Binding-site contacts:
Ligand atom N2 contacts residue ASN31 of chain 1.A at 2.9 Å (h-bond).
Ligand atom C2 contacts residue ASN31 of chain 1.A at 2.5 Å.
Ligand atom C1 contacts residue ASN31 of chain 1.A at 1.4 Å.
Ligand atom O5 contacts residue ASN31 of chain 1.A at 2.3 Å (h-bond).
Ligand atom O6 contacts residue ASN31 of chain 1.A at 4.4 Å.
Ligand atom O7 contacts residue ASN31 of chain 1.A at 3.7 Å.
Ligand atom C4 contacts residue ASN31 of chain 1.A at 4.2 Å.
Ligand atom C7 contacts residue ASN31 of chain 1.A at 3.5 Å.
Ligand atom O7 contacts residue GLN77 of chain 1.A at 4.4 Å.
Ligand atom C5 contacts residue ASN31 of chain 1.A at 3.6 Å.
Ligand atom C3 contacts residue ASN31 of chain 1.A at 3.8 Å.
Ligand atom O6 contacts residue THR33 of chain 1.A at 4.0 Å.
Ligand atom O5 contacts residue THR33 of chain 1.A at 4.5 Å.

Sequence of chain 1.A:
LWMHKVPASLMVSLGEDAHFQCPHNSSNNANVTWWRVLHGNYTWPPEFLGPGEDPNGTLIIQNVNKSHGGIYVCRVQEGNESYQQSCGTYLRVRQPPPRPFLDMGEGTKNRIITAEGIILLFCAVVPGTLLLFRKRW

The small molecule below binds the protein below.
Small molecule (SMILES): CC(=O)N[C@@H]1[C@@H](O)[C@H](O)[C@@H](CO)O[C@H]1O